The protein below binds the small molecule below.
Small molecule (SMILES): Oc1ccccc1-c1ccccc1

Sequence of chain 2.B:
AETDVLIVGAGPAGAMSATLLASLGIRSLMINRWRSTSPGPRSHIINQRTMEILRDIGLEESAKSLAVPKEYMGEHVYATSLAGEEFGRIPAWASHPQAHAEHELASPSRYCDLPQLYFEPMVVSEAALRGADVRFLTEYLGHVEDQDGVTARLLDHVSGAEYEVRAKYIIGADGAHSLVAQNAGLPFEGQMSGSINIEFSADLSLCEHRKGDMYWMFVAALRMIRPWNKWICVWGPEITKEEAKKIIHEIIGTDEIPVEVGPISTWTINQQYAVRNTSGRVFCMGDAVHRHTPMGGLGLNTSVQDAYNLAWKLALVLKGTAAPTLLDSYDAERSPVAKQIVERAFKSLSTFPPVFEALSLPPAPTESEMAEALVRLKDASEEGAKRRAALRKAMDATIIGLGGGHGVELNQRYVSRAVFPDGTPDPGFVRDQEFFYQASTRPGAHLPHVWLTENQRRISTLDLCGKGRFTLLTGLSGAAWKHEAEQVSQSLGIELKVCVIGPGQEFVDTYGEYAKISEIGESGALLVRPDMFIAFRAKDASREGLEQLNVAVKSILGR

Binding-site contacts:
Ligand atom CAG contacts residue HIS48 of chain 2.B at 3.7 Å.
Ligand atom CAE contacts residue GLY323 of chain 2.B at 4.0 Å.
Ligand atom CAH contacts residue PRO320 of chain 2.B at 3.3 Å (hydrophobic).
Ligand atom CAE contacts residue PRO320 of chain 2.B at 3.8 Å (hydrophobic).
Ligand atom CAD contacts residue VAL253 of chain 2.B at 3.5 Å (hydrophobic).
Ligand atom CAI contacts residue MET223 of chain 2.B at 3.3 Å (hydrophobic).
Ligand atom CAC contacts residue MET321 of chain 2.B at 3.9 Å (hydrophobic).
Ligand atom CAE contacts residue TRP97 of chain 2.B at 3.5 Å (hydrophobic).
Ligand atom CAF contacts residue MET321 of chain 2.B at 3.8 Å (hydrophobic).
Ligand atom CAF contacts residue PRO320 of chain 2.B at 3.7 Å (hydrophobic).
Ligand atom CAK contacts residue HIS48 of chain 2.B at 3.8 Å.
Ligand atom CAF contacts residue LEU428 of chain 2.B at 3.4 Å (hydrophobic).
Ligand atom CAD contacts residue ALA240 of chain 2.B at 3.9 Å (hydrophobic).
Ligand atom CAE contacts residue LEU428 of chain 2.B at 3.9 Å (hydrophobic).
Ligand atom CAG contacts residue ILE49 of chain 2.B at 4.1 Å (hydrophobic).
Ligand atom CAK contacts residue MET223 of chain 2.B at 3.8 Å (hydrophobic).
Ligand atom OAA contacts residue FAD1 of chain 2.E at 4.0 Å.
Ligand atom CAG contacts residue PRO320 of chain 2.B at 4.1 Å (hydrophobic).
Ligand atom CAB contacts residue VAL253 of chain 2.B at 3.5 Å (hydrophobic).
Ligand atom CAL contacts residue PRO320 of chain 2.B at 3.9 Å (hydrophobic).
Ligand atom OAA contacts residue MET223 of chain 2.B at 3.8 Å.
Ligand atom CAE contacts residue GLY427 of chain 2.B at 3.9 Å.
Ligand atom CAC contacts residue TRP225 of chain 2.B at 4.3 Å (hydrophobic).
Ligand atom CAE contacts residue GLY322 of chain 2.B at 3.9 Å.
Ligand atom CAM contacts residue MET223 of chain 2.B at 4.2 Å (hydrophobic).
Ligand atom CAG contacts residue MET223 of chain 2.B at 4.1 Å (hydrophobic).
Ligand atom CAF contacts residue GLY427 of chain 2.B at 3.3 Å.
Ligand atom CAM contacts residue PRO320 of chain 2.B at 4.2 Å (hydrophobic).
Ligand atom CAC contacts residue PRO320 of chain 2.B at 3.6 Å (hydrophobic).
Ligand atom CAF contacts residue GLY322 of chain 2.B at 3.5 Å.
Ligand atom CAJ contacts residue PRO320 of chain 2.B at 3.9 Å (hydrophobic).
Ligand atom CAD contacts residue MET223 of chain 2.B at 4.0 Å (hydrophobic).
Ligand atom CAK contacts residue PRO320 of chain 2.B at 4.3 Å (hydrophobic).
Ligand atom CAJ contacts residue LEU428 of chain 2.B at 4.0 Å (hydrophobic).
Ligand atom CAG contacts residue TRP97 of chain 2.B at 4.2 Å (hydrophobic).
Ligand atom CAH contacts residue MET321 of chain 2.B at 3.5 Å (hydrophobic).
Ligand atom OAA contacts residue HIS48 of chain 2.B at 2.9 Å (h-bond).
Ligand atom CAL contacts residue MET223 of chain 2.B at 4.1 Å (hydrophobic).
Ligand atom CAJ contacts residue MET321 of chain 2.B at 3.3 Å (hydrophobic).
Ligand atom CAH contacts residue TRP225 of chain 2.B at 4.2 Å (hydrophobic).